Binding-site contacts:
Ligand atom C8 contacts residue PHE20 of chain 1.K at 4.0 Å (hydrophobic).
Ligand atom C5 contacts residue ASN21 of chain 1.K at 3.7 Å.
Ligand atom C7 contacts residue PHE20 of chain 1.K at 4.5 Å (hydrophobic).
Ligand atom O5 contacts residue ASN21 of chain 1.K at 2.4 Å (h-bond).
Ligand atom C4 contacts residue ASN21 of chain 1.K at 4.2 Å.
Ligand atom C3 contacts residue ASN21 of chain 1.K at 3.8 Å.
Ligand atom O7 contacts residue ASN21 of chain 1.K at 3.3 Å (h-bond).
Ligand atom C8 contacts residue ASN21 of chain 1.K at 4.4 Å.
Ligand atom C7 contacts residue ASN21 of chain 1.K at 3.3 Å.
Ligand atom C2 contacts residue ASN21 of chain 1.K at 2.5 Å.
Ligand atom N2 contacts residue ASN21 of chain 1.K at 2.9 Å (h-bond).
Ligand atom C1 contacts residue ASN21 of chain 1.K at 1.4 Å.
Ligand atom O7 contacts residue PHE20 of chain 1.K at 4.0 Å.

Sequence of chain 1.K:
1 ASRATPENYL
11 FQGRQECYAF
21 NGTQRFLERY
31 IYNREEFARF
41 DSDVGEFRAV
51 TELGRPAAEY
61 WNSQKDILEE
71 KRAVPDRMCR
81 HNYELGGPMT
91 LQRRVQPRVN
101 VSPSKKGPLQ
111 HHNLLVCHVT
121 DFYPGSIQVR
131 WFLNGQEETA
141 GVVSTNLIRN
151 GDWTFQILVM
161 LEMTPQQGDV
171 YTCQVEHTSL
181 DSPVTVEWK

A small-molecule ligand and the protein it binds are described below.
Small molecule (SMILES): CC(=O)N[C@@H]1[C@@H](O)[C@H](O)[C@@H](CO)O[C@H]1O